Binding-site contacts:
Ligand atom C6 contacts residue GLU189 of chain 1.C at 3.8 Å.
Ligand atom O8 contacts residue TRP152 of chain 1.C at 3.6 Å.
Ligand atom O1A contacts residue GLY136 of chain 1.C at 2.8 Å (h-bond).
Ligand atom C8 contacts residue MAN4 of chain 1.S at 3.6 Å.
Ligand atom O3 contacts residue GLN225 of chain 1.C at 3.8 Å.
Ligand atom O9 contacts residue GLY227 of chain 1.C at 3.6 Å.
Ligand atom C4 contacts residue GLY224 of chain 1.C at 3.6 Å.
Ligand atom C7 contacts residue TRP152 of chain 1.C at 3.6 Å (hydrophobic).
Ligand atom O9 contacts residue TYR97 of chain 1.C at 2.6 Å (h-bond).
Ligand atom O4 contacts residue GLN225 of chain 1.C at 2.5 Å (h-bond).
Ligand atom C9 contacts residue TRP152 of chain 1.C at 3.8 Å (hydrophobic).
Ligand atom C4 contacts residue GLN225 of chain 1.C at 3.6 Å.
Ligand atom C9 contacts residue HIS182 of chain 1.C at 3.4 Å.
Ligand atom C11 contacts residue LEU193 of chain 1.C at 3.5 Å (hydrophobic).
Ligand atom C5 contacts residue ARG134 of chain 1.C at 3.8 Å.
Ligand atom O9 contacts residue GLU189 of chain 1.C at 3.1 Å (salt-bridge).
Ligand atom C8 contacts residue GLN225 of chain 1.C at 3.2 Å.
Ligand atom O1B contacts residue SER135 of chain 1.C at 2.8 Å (h-bond).
Ligand atom O3 contacts residue GLY224 of chain 1.C at 3.1 Å (h-bond).
Ligand atom N5 contacts residue ARG134 of chain 1.C at 3.2 Å (salt-bridge).
Ligand atom O6 contacts residue GLN225 of chain 1.C at 3.8 Å.
Ligand atom C9 contacts residue TYR97 of chain 1.C at 3.2 Å (hydrophobic).
Ligand atom C1 contacts residue SER135 of chain 1.C at 3.6 Å.
Ligand atom O1A contacts residue SER135 of chain 1.C at 3.7 Å.
Ligand atom O8 contacts residue TYR97 of chain 1.C at 2.8 Å (h-bond).
Ligand atom C8 contacts residue TYR97 of chain 1.C at 3.6 Å (hydrophobic).
Ligand atom O1B contacts residue GLN225 of chain 1.C at 2.8 Å (h-bond).
Ligand atom C1 contacts residue GLY136 of chain 1.C at 3.6 Å.
Ligand atom O9 contacts residue HIS182 of chain 1.C at 3.1 Å (h-bond).
Ligand atom O6 contacts residue GLU189 of chain 1.C at 3.8 Å.
Ligand atom C4 contacts residue ARG134 of chain 1.C at 3.2 Å.
Ligand atom O1B contacts residue GLY136 of chain 1.C at 3.8 Å.
Ligand atom O10 contacts residue THR154 of chain 1.C at 3.8 Å.
Ligand atom C9 contacts residue GLU189 of chain 1.C at 3.3 Å.
Ligand atom O4 contacts residue ARG134 of chain 1.C at 3.3 Å (salt-bridge).
Ligand atom O4 contacts residue GLY224 of chain 1.C at 3.2 Å (h-bond).
Ligand atom C1 contacts residue GLN225 of chain 1.C at 3.3 Å.
Ligand atom O9 contacts residue GLN225 of chain 1.C at 3.6 Å (h-bond).
Ligand atom O8 contacts residue GLN225 of chain 1.C at 2.6 Å (h-bond).
Ligand atom C2 contacts residue GLN225 of chain 1.C at 3.8 Å.

The protein below binds the small molecule below.
Small molecule (SMILES): CC(=O)N[C@@H]1[C@@H](OC2O[C@@H](C)[C@@H](O)[C@@H](O)[C@@H]2O)[C@H](O[C@@H]2O[C@H](CO)[C@H](O)[C@H](O[C@]3(C(=O)O)C[C@H](O)[C@@H](NC(C)=O)[C@H]([C@H](O)[C@H](O)CO)O3)[C@H]2O)[C@@H](COS(=O)(=O)O)O[C@H]1O

Sequence of chain 1.C:
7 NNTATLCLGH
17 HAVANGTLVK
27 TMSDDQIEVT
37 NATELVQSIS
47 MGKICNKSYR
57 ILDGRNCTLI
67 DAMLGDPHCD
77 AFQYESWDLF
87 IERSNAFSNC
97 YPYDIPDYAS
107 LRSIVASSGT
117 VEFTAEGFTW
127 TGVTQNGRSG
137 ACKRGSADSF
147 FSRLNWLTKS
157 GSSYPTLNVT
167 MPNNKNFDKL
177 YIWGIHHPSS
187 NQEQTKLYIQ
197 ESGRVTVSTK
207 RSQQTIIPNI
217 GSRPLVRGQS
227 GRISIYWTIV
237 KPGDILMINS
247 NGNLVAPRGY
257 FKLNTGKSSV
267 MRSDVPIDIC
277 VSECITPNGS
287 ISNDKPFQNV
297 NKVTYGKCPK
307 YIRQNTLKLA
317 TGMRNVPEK